This small molecule binds to this protein.
Small molecule (SMILES): CC(=O)N[C@@H]1[C@@H](O)[C@H](O)[C@@H](CO)O[C@H]1O

Binding-site contacts:
Ligand atom C7 contacts residue ASN242 of chain 2.B at 3.4 Å.
Ligand atom C3 contacts residue ASN242 of chain 2.B at 3.8 Å.
Ligand atom O7 contacts residue ILE240 of chain 2.B at 3.8 Å.
Ligand atom O7 contacts residue ASN242 of chain 2.B at 4.2 Å.
Ligand atom C1 contacts residue ASN242 of chain 2.B at 1.4 Å.
Ligand atom C8 contacts residue ASN242 of chain 2.B at 3.7 Å.
Ligand atom C5 contacts residue ASN242 of chain 2.B at 3.7 Å.
Ligand atom N2 contacts residue ILE240 of chain 2.B at 4.4 Å.
Ligand atom C1 contacts residue SER239 of chain 2.B at 4.3 Å.
Ligand atom O5 contacts residue ASN242 of chain 2.B at 2.4 Å (h-bond).
Ligand atom C4 contacts residue ASN242 of chain 2.B at 4.2 Å.
Ligand atom N2 contacts residue ASN242 of chain 2.B at 2.8 Å (h-bond).
Ligand atom C2 contacts residue ASN242 of chain 2.B at 2.4 Å.

Sequence of chain 2.B:
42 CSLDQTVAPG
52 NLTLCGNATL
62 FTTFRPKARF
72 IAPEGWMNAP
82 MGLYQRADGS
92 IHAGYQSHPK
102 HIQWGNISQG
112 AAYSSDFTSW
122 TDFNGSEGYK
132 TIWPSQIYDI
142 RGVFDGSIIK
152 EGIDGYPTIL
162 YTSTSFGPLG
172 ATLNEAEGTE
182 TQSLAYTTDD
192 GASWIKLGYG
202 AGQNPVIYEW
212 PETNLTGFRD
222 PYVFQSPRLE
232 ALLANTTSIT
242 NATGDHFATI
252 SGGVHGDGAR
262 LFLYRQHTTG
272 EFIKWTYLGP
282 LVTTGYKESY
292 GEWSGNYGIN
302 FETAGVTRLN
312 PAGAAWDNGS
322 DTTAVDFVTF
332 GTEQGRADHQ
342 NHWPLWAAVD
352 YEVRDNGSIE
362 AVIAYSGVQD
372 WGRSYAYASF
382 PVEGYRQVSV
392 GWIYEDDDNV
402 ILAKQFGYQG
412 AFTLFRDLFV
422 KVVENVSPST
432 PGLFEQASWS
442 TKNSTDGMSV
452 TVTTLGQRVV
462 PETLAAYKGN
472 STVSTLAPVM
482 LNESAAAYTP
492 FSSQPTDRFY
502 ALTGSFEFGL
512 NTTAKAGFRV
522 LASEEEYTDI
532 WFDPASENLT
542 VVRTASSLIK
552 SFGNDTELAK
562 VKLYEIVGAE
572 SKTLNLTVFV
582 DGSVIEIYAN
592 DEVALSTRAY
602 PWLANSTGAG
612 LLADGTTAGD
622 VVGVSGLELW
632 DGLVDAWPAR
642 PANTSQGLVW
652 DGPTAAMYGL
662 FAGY